A small-molecule ligand and the protein it binds are described below.
Small molecule (SMILES): CC(=O)N[C@H]1[C@H](O[C@H]2[C@H](O)[C@@H](NC(C)=O)CO[C@@H]2CO)O[C@H](CO)[C@@H](O)[C@@H]1O

Binding-site contacts:
Ligand atom C6 contacts residue PRO247 of chain 1.A at 4.1 Å (hydrophobic).
Ligand atom C4 contacts residue ASN243 of chain 1.A at 4.2 Å.
Ligand atom C6 contacts residue GLY246 of chain 1.A at 3.8 Å.
Ligand atom N2 contacts residue ASN243 of chain 1.A at 3.0 Å (h-bond).
Ligand atom C8 contacts residue PHE242 of chain 1.A at 4.0 Å (hydrophobic).
Ligand atom O7 contacts residue LYS241 of chain 1.A at 4.2 Å.
Ligand atom C2 contacts residue THR245 of chain 1.A at 4.0 Å.
Ligand atom O5 contacts residue THR245 of chain 1.A at 4.4 Å.
Ligand atom C6 contacts residue THR245 of chain 1.A at 4.4 Å.
Ligand atom O6 contacts residue ASN243 of chain 1.A at 4.5 Å.
Ligand atom O5 contacts residue ASN243 of chain 1.A at 2.3 Å (h-bond).
Ligand atom C5 contacts residue ASN243 of chain 1.A at 3.6 Å.
Ligand atom N2 contacts residue LYS241 of chain 1.A at 4.0 Å.
Ligand atom C7 contacts residue ASN243 of chain 1.A at 3.8 Å.
Ligand atom C1 contacts residue ASN243 of chain 1.A at 1.4 Å.
Ligand atom C3 contacts residue ASN243 of chain 1.A at 3.8 Å.
Ligand atom C3 contacts residue THR245 of chain 1.A at 4.4 Å.
Ligand atom C7 contacts residue LYS241 of chain 1.A at 3.6 Å.
Ligand atom O7 contacts residue ASN243 of chain 1.A at 3.8 Å.
Ligand atom C8 contacts residue LYS241 of chain 1.A at 3.2 Å.
Ligand atom O7 contacts residue THR245 of chain 1.A at 3.6 Å.
Ligand atom O7 contacts residue PHE242 of chain 1.A at 3.9 Å.
Ligand atom O3 contacts residue THR245 of chain 1.A at 4.2 Å.
Ligand atom C7 contacts residue PHE242 of chain 1.A at 4.1 Å (hydrophobic).
Ligand atom C2 contacts residue ASN243 of chain 1.A at 2.5 Å.
Ligand atom C4 contacts residue THR245 of chain 1.A at 4.3 Å.

Sequence of chain 1.A:
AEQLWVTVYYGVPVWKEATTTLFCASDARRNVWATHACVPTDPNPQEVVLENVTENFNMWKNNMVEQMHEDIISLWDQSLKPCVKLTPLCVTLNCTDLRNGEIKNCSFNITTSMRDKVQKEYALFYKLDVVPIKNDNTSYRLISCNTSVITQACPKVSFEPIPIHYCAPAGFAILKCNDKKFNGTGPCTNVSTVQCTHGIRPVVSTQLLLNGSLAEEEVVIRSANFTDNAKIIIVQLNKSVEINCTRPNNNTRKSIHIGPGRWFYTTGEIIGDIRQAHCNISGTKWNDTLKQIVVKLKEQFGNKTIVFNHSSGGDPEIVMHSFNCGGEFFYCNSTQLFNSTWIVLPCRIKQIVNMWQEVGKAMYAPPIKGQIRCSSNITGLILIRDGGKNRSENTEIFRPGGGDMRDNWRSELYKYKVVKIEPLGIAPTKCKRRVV